Sequence of chain 1.A:
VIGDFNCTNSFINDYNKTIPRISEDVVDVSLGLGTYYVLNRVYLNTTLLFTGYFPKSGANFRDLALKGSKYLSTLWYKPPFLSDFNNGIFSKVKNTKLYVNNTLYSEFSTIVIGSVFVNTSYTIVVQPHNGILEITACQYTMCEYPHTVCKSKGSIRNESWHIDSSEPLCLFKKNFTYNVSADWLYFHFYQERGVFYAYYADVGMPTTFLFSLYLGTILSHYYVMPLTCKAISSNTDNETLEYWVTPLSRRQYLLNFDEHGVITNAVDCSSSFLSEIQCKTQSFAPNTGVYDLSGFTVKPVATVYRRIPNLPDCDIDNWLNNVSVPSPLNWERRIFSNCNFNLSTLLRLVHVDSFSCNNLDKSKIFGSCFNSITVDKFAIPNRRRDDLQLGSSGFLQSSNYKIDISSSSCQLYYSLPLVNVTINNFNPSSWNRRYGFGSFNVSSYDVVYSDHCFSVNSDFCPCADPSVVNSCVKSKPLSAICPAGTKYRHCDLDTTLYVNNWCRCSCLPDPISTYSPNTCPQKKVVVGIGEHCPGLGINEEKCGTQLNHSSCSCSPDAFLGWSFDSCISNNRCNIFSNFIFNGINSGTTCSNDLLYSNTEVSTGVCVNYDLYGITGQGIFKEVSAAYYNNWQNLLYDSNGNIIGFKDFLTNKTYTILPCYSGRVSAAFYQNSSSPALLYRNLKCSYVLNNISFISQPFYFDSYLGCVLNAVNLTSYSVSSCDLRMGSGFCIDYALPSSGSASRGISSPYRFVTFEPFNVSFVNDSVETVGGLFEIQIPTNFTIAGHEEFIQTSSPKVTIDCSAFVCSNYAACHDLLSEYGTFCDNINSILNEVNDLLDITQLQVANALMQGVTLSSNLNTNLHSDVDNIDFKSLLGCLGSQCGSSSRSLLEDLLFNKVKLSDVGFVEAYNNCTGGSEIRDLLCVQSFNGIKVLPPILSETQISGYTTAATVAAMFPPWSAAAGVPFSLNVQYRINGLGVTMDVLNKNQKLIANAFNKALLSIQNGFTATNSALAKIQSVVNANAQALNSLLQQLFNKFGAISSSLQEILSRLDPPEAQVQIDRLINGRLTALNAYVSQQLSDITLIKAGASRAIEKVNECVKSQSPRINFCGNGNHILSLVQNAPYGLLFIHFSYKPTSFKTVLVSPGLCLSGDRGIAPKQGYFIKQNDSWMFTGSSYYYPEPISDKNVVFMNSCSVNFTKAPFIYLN

Binding-site contacts:
Ligand atom C7 contacts residue ASN114 of chain 1.A at 4.0 Å.
Ligand atom C4 contacts residue ASN114 of chain 1.A at 4.3 Å.
Ligand atom C3 contacts residue ASN114 of chain 1.A at 3.8 Å.
Ligand atom O5 contacts residue ASN114 of chain 1.A at 2.4 Å (h-bond).
Ligand atom N2 contacts residue ASN114 of chain 1.A at 2.9 Å (h-bond).
Ligand atom N2 contacts residue VAL113 of chain 1.A at 4.4 Å.
Ligand atom C8 contacts residue VAL113 of chain 1.A at 4.3 Å (hydrophobic).
Ligand atom C2 contacts residue ASN114 of chain 1.A at 2.5 Å.
Ligand atom C1 contacts residue ASN114 of chain 1.A at 1.4 Å.
Ligand atom C5 contacts residue ASN114 of chain 1.A at 3.7 Å.

This small molecule binds to this protein.
Small molecule (SMILES): CC(=O)N[C@@H]1[C@@H](O)[C@H](O)[C@@H](CO)O[C@H]1O